Sequence of chain 1.V:
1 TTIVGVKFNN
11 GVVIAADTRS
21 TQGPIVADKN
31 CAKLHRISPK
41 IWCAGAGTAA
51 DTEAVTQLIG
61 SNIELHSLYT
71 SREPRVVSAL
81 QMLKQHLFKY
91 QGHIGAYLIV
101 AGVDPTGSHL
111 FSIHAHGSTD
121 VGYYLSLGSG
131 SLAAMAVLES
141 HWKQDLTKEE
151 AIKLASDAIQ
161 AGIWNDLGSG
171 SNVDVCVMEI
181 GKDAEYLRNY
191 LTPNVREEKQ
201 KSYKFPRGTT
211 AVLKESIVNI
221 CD

Binding-site contacts:
Ligand atom O13 contacts residue THR1 of chain 1.V at 3.1 Å (h-bond).
Ligand atom C2 contacts residue ALA49 of chain 1.V at 3.8 Å (hydrophobic).
Ligand atom C26 contacts residue ALA49 of chain 1.V at 3.8 Å (hydrophobic).
Ligand atom C24 contacts residue GLY47 of chain 1.V at 3.4 Å.
Ligand atom O39 contacts residue ALA49 of chain 1.V at 2.8 Å (h-bond).
Ligand atom C4 contacts residue THR52 of chain 1.V at 3.5 Å.
Ligand atom C12 contacts residue THR1 of chain 1.V at 2.5 Å.
Ligand atom N25 contacts residue THR21 of chain 1.V at 3.3 Å (h-bond).
Ligand atom C11 contacts residue GLY168 of chain 1.V at 3.2 Å.
Ligand atom C11 contacts residue ARG19 of chain 1.V at 3.5 Å.
Ligand atom C6 contacts residue THR1 of chain 1.V at 3.7 Å.
Ligand atom C3 contacts residue ALA49 of chain 1.V at 3.7 Å (hydrophobic).
Ligand atom C7 contacts residue ALA46 of chain 1.V at 3.8 Å (hydrophobic).
Ligand atom C7 contacts residue THR1 of chain 1.V at 2.6 Å.
Ligand atom O49 contacts residue SER20 of chain 1.V at 3.4 Å (h-bond).
Ligand atom C23 contacts residue GLY47 of chain 1.V at 3.5 Å.
Ligand atom C2 contacts residue CYS31 of chain 1.V at 3.7 Å (hydrophobic).
Ligand atom C10 contacts residue THR1 of chain 1.V at 1.5 Å.
Ligand atom O49 contacts residue THR21 of chain 1.V at 3.6 Å (h-bond).
Ligand atom O21 contacts residue THR1 of chain 1.V at 2.4 Å (h-bond).
Ligand atom C27 contacts residue THR21 of chain 1.V at 3.8 Å.
Ligand atom C7 contacts residue GLY45 of chain 1.V at 3.8 Å.
Ligand atom O13 contacts residue THR21 of chain 1.V at 3.6 Å.
Ligand atom O39 contacts residue THR48 of chain 1.V at 3.8 Å.
Ligand atom C5 contacts residue GLY45 of chain 1.V at 3.6 Å.
Ligand atom C30 contacts residue ASP125 of chain 1.W at 3.7 Å.
Ligand atom C10 contacts residue GLY168 of chain 1.V at 3.7 Å.
Ligand atom O21 contacts residue ALA46 of chain 1.V at 3.6 Å.
Ligand atom C11 contacts residue THR1 of chain 1.V at 2.5 Å.
Ligand atom N22 contacts residue THR1 of chain 1.V at 3.7 Å.
Ligand atom O21 contacts residue GLY47 of chain 1.V at 3.1 Å (h-bond).
Ligand atom N28 contacts residue ASP125 of chain 1.W at 3.2 Å (salt-bridge).
Ligand atom C9 contacts residue THR1 of chain 1.V at 1.4 Å.
Ligand atom C35 contacts residue THR48 of chain 1.V at 3.7 Å.
Ligand atom C2 contacts residue SER20 of chain 1.V at 3.8 Å.
Ligand atom N22 contacts residue GLY47 of chain 1.V at 2.9 Å (h-bond).
Ligand atom C5 contacts residue THR52 of chain 1.V at 3.7 Å.
Ligand atom O13 contacts residue GLY168 of chain 1.V at 3.8 Å.
Ligand atom C8 contacts residue THR1 of chain 1.V at 2.4 Å.
Ligand atom C7 contacts residue GLY47 of chain 1.V at 3.6 Å.

A small-molecule ligand and the protein it binds are described below.
Small molecule (SMILES): COc1ccc(C[C@H](NC(=O)[C@H](C)NC(=O)CN2CCOCC2)C(=O)N[C@@H](Cc2ccccc2)[C@@H](O)[C@H](C)CO)cc1

Sequence of chain 1.L:
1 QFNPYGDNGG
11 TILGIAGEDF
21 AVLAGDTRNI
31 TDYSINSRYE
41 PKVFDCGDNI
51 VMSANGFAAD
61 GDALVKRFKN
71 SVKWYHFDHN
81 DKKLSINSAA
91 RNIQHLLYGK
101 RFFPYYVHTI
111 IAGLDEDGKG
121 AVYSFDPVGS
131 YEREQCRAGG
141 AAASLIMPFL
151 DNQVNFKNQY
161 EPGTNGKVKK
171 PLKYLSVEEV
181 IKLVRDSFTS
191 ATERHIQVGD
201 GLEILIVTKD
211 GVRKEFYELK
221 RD

Sequence of chain 1.W:
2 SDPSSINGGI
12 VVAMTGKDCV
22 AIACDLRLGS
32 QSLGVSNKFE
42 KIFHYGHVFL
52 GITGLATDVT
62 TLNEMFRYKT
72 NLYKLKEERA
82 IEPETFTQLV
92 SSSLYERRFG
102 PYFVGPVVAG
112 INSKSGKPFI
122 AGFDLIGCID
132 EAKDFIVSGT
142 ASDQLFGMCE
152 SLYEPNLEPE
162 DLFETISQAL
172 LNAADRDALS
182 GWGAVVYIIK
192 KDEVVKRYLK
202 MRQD